This small molecule binds to this protein.
Small molecule (SMILES): CC(=O)N[C@@H]1[C@@H](O)[C@H](O)[C@@H](CO)O[C@H]1O

Binding-site contacts:
Ligand atom C2 contacts residue ASN126 of chain 1.B at 2.4 Å.
Ligand atom C7 contacts residue ASN126 of chain 1.B at 3.6 Å.
Ligand atom C5 contacts residue ASN126 of chain 1.B at 3.6 Å.
Ligand atom C3 contacts residue ASN126 of chain 1.B at 3.7 Å.
Ligand atom C8 contacts residue TYR127 of chain 1.B at 4.0 Å (hydrophobic).
Ligand atom N2 contacts residue ASN126 of chain 1.B at 2.8 Å (h-bond).
Ligand atom C1 contacts residue ASN126 of chain 1.B at 1.4 Å.
Ligand atom C7 contacts residue TYR127 of chain 1.B at 4.2 Å (hydrophobic).
Ligand atom O7 contacts residue TYR127 of chain 1.B at 3.7 Å.
Ligand atom C4 contacts residue ASN126 of chain 1.B at 4.1 Å.
Ligand atom O7 contacts residue ASN126 of chain 1.B at 4.0 Å.
Ligand atom C8 contacts residue ASN126 of chain 1.B at 4.0 Å.
Ligand atom O5 contacts residue ASN126 of chain 1.B at 2.4 Å (h-bond).
Ligand atom C8 contacts residue GLU123 of chain 1.B at 3.2 Å.

Sequence of chain 1.B:
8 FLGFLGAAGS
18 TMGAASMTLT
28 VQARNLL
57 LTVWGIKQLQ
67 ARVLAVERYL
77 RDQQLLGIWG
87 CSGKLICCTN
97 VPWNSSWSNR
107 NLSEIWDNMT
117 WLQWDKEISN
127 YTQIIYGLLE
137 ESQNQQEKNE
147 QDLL